Binding-site contacts:
Ligand atom C3 contacts residue GLY148 of chain 1.I at 4.2 Å.
Ligand atom O3 contacts residue TYR200 of chain 1.I at 3.6 Å.
Ligand atom C3 contacts residue TYR200 of chain 1.I at 3.9 Å (hydrophobic).
Ligand atom O2 contacts residue ASP151 of chain 1.I at 2.9 Å (salt-bridge).
Ligand atom C4 contacts residue TYR200 of chain 1.I at 3.8 Å (hydrophobic).
Ligand atom C2 contacts residue TYR200 of chain 1.I at 3.5 Å (hydrophobic).
Ligand atom O4 contacts residue ASP20 of chain 1.I at 2.6 Å (salt-bridge).
Ligand atom C2 contacts residue CYS147 of chain 1.I at 4.2 Å (hydrophobic).
Ligand atom O4 contacts residue TYR200 of chain 1.I at 2.8 Å (h-bond).
Ligand atom C3 contacts residue LEU150 of chain 1.I at 4.1 Å (hydrophobic).
Ligand atom O6 contacts residue HIS18 of chain 1.I at 2.9 Å (h-bond).
Ligand atom C4 contacts residue LEU150 of chain 1.I at 4.0 Å (hydrophobic).
Ligand atom C1 contacts residue ASP151 of chain 1.I at 4.3 Å.
Ligand atom O3 contacts residue LEU150 of chain 1.I at 4.1 Å.
Ligand atom O1 contacts residue ALA305 of chain 1.I at 4.3 Å.
Ligand atom O3 contacts residue GLY148 of chain 1.I at 2.9 Å (h-bond).
Ligand atom O3 contacts residue ASP20 of chain 1.I at 2.8 Å (salt-bridge).
Ligand atom C3 contacts residue ASP151 of chain 1.I at 3.9 Å.
Ligand atom O3 contacts residue CYS147 of chain 1.I at 3.9 Å.
Ligand atom O1 contacts residue ARG11 of chain 1.I at 3.2 Å (salt-bridge).
Ligand atom O1 contacts residue ASP151 of chain 1.I at 3.4 Å (salt-bridge).
Ligand atom C4 contacts residue ASP20 of chain 1.I at 3.4 Å.
Ligand atom C5 contacts residue LEU150 of chain 1.I at 4.1 Å (hydrophobic).
Ligand atom C6 contacts residue GLY304 of chain 1.I at 4.0 Å.
Ligand atom C1 contacts residue TYR200 of chain 1.I at 4.0 Å (hydrophobic).
Ligand atom O6 contacts residue GLY304 of chain 1.I at 4.0 Å.
Ligand atom O5 contacts residue TYR200 of chain 1.I at 3.6 Å.
Ligand atom C3 contacts residue ASP20 of chain 1.I at 3.6 Å.
Ligand atom C5 contacts residue GLY304 of chain 1.I at 4.3 Å.
Ligand atom O5 contacts residue GLY304 of chain 1.I at 4.1 Å.
Ligand atom C5 contacts residue GLU17 of chain 1.I at 4.0 Å.
Ligand atom C1 contacts residue ALA305 of chain 1.I at 4.2 Å (hydrophobic).
Ligand atom C6 contacts residue ALA305 of chain 1.I at 4.2 Å (hydrophobic).
Ligand atom O2 contacts residue CYS147 of chain 1.I at 3.4 Å.
Ligand atom O6 contacts residue GLU17 of chain 1.I at 2.4 Å (salt-bridge).
Ligand atom C6 contacts residue GLU17 of chain 1.I at 3.5 Å.
Ligand atom C6 contacts residue HIS18 of chain 1.I at 3.6 Å.
Ligand atom O5 contacts residue ALA305 of chain 1.I at 3.7 Å.
Ligand atom C2 contacts residue ASP151 of chain 1.I at 4.0 Å.
Ligand atom O4 contacts residue TYR21 of chain 1.I at 4.0 Å.

Sequence of chain 1.I:
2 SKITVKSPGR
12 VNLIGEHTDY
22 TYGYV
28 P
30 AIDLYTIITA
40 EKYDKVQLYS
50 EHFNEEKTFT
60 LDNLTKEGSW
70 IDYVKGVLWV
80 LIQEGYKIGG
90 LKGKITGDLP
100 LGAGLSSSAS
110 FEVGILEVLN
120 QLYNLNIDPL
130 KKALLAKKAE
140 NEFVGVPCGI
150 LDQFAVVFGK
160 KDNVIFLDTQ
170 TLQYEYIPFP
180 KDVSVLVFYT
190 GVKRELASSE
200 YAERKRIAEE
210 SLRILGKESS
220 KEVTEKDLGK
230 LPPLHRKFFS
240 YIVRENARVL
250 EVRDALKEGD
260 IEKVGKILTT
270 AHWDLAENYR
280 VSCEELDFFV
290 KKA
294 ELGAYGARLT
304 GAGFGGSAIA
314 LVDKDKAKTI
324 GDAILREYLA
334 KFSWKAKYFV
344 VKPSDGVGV

A protein and the small-molecule ligand that binds it are described below.
Small molecule (SMILES): OC[C@H]1O[C@H](O)[C@H](O)[C@@H](O)[C@H]1O